Sequence of chain 1.C:
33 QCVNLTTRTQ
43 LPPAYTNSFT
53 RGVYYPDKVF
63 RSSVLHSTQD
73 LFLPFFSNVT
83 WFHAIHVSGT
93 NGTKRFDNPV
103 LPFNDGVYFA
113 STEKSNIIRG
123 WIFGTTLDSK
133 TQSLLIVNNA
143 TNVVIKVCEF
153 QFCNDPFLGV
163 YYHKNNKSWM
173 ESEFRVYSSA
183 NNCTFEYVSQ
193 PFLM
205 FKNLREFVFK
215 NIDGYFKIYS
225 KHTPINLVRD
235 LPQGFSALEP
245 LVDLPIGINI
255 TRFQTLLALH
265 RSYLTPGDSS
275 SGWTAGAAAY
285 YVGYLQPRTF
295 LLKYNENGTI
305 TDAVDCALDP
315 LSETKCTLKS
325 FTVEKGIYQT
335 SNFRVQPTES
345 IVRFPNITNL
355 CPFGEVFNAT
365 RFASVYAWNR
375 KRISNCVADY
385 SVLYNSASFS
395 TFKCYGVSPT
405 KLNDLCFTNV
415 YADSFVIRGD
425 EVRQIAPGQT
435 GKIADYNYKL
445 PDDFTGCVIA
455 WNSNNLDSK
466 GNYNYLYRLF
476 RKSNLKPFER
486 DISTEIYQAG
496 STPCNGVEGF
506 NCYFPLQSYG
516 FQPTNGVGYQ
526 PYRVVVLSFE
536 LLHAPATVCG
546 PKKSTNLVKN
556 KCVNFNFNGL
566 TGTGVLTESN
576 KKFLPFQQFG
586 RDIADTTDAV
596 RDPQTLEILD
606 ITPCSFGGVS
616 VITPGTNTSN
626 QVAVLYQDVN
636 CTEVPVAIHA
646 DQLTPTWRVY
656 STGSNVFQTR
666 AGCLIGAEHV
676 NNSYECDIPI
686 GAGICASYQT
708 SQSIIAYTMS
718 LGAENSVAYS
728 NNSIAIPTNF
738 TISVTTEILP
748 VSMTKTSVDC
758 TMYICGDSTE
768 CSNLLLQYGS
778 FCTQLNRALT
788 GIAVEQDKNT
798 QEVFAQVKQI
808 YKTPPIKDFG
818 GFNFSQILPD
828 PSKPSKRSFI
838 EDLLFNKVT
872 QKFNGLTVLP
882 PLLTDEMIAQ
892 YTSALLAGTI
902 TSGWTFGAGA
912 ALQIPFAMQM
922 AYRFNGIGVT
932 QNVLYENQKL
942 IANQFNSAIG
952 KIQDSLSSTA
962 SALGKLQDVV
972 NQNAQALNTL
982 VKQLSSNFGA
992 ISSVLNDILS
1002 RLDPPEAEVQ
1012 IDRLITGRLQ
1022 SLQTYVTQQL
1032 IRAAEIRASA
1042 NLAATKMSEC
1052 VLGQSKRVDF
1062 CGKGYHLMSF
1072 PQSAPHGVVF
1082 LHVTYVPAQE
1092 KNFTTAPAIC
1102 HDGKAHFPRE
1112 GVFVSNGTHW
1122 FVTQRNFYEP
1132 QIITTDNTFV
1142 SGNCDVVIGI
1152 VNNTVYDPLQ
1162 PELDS

Binding-site contacts:
Ligand atom C3 contacts residue ASN676 of chain 1.C at 4.5 Å.
Ligand atom C1 contacts residue ASN676 of chain 1.C at 3.1 Å.
Ligand atom C8 contacts residue ASN676 of chain 1.C at 3.8 Å.
Ligand atom C7 contacts residue ASN676 of chain 1.C at 3.1 Å.
Ligand atom N2 contacts residue ASN676 of chain 1.C at 2.8 Å (h-bond).
Ligand atom C2 contacts residue ASN676 of chain 1.C at 3.0 Å.
Ligand atom O7 contacts residue ASN676 of chain 1.C at 3.5 Å (h-bond).
Ligand atom O5 contacts residue ASN676 of chain 1.C at 3.4 Å (h-bond).

The protein below binds the small molecule below.
Small molecule (SMILES): CC(=O)N[C@@H]1[C@@H](O)[C@H](O)[C@@H](CO)O[C@H]1O